Binding-site contacts:
Ligand atom C7 contacts residue ILE157 of chain 2.A at 3.5 Å (hydrophobic).
Ligand atom C8 contacts residue THR151 of chain 2.A at 4.4 Å.
Ligand atom C7 contacts residue ASN192 of chain 2.A at 3.5 Å.
Ligand atom O7 contacts residue LYS230 of chain 2.A at 4.1 Å.
Ligand atom C5 contacts residue ASN192 of chain 2.A at 3.7 Å.
Ligand atom C1 contacts residue ASN192 of chain 2.A at 1.4 Å.
Ligand atom C8 contacts residue ILE157 of chain 2.A at 4.0 Å (hydrophobic).
Ligand atom O7 contacts residue GLN190 of chain 2.A at 4.4 Å.
Ligand atom C4 contacts residue ASN192 of chain 2.A at 4.2 Å.
Ligand atom C5 contacts residue THR194 of chain 2.A at 4.5 Å.
Ligand atom O5 contacts residue THR194 of chain 2.A at 4.4 Å.
Ligand atom O5 contacts residue ASN192 of chain 2.A at 2.4 Å (h-bond).
Ligand atom C2 contacts residue ASN192 of chain 2.A at 2.5 Å.
Ligand atom C3 contacts residue ASN192 of chain 2.A at 3.9 Å.
Ligand atom C1 contacts residue ILE157 of chain 2.A at 4.3 Å (hydrophobic).
Ligand atom N2 contacts residue ILE157 of chain 2.A at 3.5 Å.
Ligand atom O7 contacts residue ASN192 of chain 2.A at 3.2 Å (h-bond).
Ligand atom C1 contacts residue THR194 of chain 2.A at 4.1 Å.
Ligand atom N2 contacts residue ASN192 of chain 2.A at 3.0 Å (h-bond).
Ligand atom C2 contacts residue ILE157 of chain 2.A at 4.5 Å (hydrophobic).
Ligand atom O6 contacts residue GLU195 of chain 2.A at 4.0 Å.
Ligand atom O7 contacts residue ILE157 of chain 2.A at 3.8 Å.

The small molecule below binds the protein below.
Small molecule (SMILES): CC(=O)N[C@@H]1[C@@H](O)[C@H](O)[C@@H](CO)O[C@H]1O

Sequence of chain 2.A:
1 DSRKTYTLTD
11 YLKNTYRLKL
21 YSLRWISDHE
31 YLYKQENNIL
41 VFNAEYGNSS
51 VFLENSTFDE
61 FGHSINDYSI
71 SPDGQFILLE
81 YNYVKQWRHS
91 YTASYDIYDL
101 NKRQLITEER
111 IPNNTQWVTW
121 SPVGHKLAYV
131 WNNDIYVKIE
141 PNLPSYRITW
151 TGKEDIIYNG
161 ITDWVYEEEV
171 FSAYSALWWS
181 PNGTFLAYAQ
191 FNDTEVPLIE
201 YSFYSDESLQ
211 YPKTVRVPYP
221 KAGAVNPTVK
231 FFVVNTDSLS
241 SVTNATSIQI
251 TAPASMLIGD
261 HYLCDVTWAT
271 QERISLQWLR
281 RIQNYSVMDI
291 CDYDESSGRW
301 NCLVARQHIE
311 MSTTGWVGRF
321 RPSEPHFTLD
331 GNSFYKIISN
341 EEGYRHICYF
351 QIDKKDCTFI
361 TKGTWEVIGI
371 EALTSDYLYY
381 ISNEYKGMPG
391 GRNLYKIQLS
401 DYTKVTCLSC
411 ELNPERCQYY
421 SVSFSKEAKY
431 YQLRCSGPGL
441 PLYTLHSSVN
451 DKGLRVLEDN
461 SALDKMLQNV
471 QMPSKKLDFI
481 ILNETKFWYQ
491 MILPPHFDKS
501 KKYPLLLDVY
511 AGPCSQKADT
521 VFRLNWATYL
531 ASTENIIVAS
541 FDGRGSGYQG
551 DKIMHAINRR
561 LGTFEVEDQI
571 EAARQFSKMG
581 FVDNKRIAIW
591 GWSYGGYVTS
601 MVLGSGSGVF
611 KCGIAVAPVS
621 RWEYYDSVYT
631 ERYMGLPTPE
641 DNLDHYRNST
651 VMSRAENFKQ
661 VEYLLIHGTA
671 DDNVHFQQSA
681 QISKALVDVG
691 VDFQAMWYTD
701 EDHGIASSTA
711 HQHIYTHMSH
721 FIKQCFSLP